A small-molecule ligand and the protein it binds are described below.
Small molecule (SMILES): CC(C)(C#Cc1ccc(-c2ccc(Cl)c3c(NS(C)(=O)=O)nn(CC(F)(F)F)c23)c([C@H](Cc2cc(F)cc(F)c2)NC(=O)Cn2nc(C(F)(F)F)c3c2CCCC3)n1)S(C)(=O)=O

Binding-site contacts:
Ligand atom F58 contacts residue LYS182 of chain 2.A at 3.0 Å.
Ligand atom O23 contacts residue LYS70 of chain 3.B at 3.1 Å (salt-bridge).
Ligand atom CL27 contacts residue ILE73 of chain 3.B at 3.5 Å.
Ligand atom C39 contacts residue LYS70 of chain 3.B at 3.4 Å.
Ligand atom O24 contacts residue ASN74 of chain 3.B at 2.8 Å (h-bond).
Ligand atom C01 contacts residue ASN57 of chain 3.B at 3.5 Å.
Ligand atom CL27 contacts residue ASN74 of chain 3.B at 3.0 Å.
Ligand atom C38 contacts residue MET66 of chain 3.B at 3.2 Å (hydrophobic).
Ligand atom O62 contacts residue ILE37 of chain 2.A at 3.3 Å.
Ligand atom F57 contacts residue TYR169 of chain 2.A at 3.3 Å.
Ligand atom F58 contacts residue ARG173 of chain 2.A at 3.5 Å.
Ligand atom O44 contacts residue LYS70 of chain 3.B at 3.2 Å (salt-bridge).
Ligand atom C35 contacts residue ASN57 of chain 3.B at 3.2 Å.
Ligand atom C52 contacts residue GLN63 of chain 3.B at 3.3 Å.
Ligand atom F57 contacts residue ARG173 of chain 2.A at 3.3 Å.
Ligand atom C29 contacts residue TYR130 of chain 3.B at 3.3 Å (hydrophobic).
Ligand atom C05 contacts residue ASN57 of chain 3.B at 3.0 Å.
Ligand atom C53 contacts residue GLN67 of chain 3.B at 3.2 Å.
Ligand atom N42 contacts residue ASN57 of chain 3.B at 2.5 Å (h-bond).
Ligand atom F16 contacts residue THR107 of chain 3.B at 3.4 Å.
Ligand atom F37 contacts residue MET66 of chain 3.B at 3.1 Å.
Ligand atom N31 contacts residue ASN57 of chain 3.B at 2.8 Å (h-bond).
Ligand atom C29 contacts residue ASN53 of chain 3.B at 3.2 Å.
Ligand atom F37 contacts residue LEU56 of chain 3.B at 3.3 Å.
Ligand atom C33 contacts residue ASN53 of chain 3.B at 3.4 Å.
Ligand atom F40 contacts residue ILE73 of chain 3.B at 3.4 Å.
Ligand atom C52 contacts residue MET66 of chain 3.B at 3.5 Å (hydrophobic).
Ligand atom F40 contacts residue LEU69 of chain 3.B at 3.3 Å.
Ligand atom F40 contacts residue LYS70 of chain 3.B at 3.0 Å.
Ligand atom C33 contacts residue ASN57 of chain 3.B at 3.3 Å.
Ligand atom C11 contacts residue THR107 of chain 3.B at 3.5 Å.
Ligand atom C54 contacts residue GLN67 of chain 3.B at 3.3 Å.
Ligand atom F17 contacts residue GLN179 of chain 2.A at 3.0 Å.
Ligand atom O23 contacts residue GLN179 of chain 2.A at 2.4 Å (h-bond).
Ligand atom C06 contacts residue ASN57 of chain 3.B at 3.3 Å.
Ligand atom C28 contacts residue TYR130 of chain 3.B at 3.2 Å (hydrophobic).
Ligand atom C10 contacts residue THR107 of chain 3.B at 3.5 Å.
Ligand atom C32 contacts residue ASN57 of chain 3.B at 3.4 Å.
Ligand atom C04 contacts residue ASN57 of chain 3.B at 3.2 Å.
Ligand atom C08 contacts residue ASN53 of chain 3.B at 3.5 Å.

Sequence of chain 2.A:
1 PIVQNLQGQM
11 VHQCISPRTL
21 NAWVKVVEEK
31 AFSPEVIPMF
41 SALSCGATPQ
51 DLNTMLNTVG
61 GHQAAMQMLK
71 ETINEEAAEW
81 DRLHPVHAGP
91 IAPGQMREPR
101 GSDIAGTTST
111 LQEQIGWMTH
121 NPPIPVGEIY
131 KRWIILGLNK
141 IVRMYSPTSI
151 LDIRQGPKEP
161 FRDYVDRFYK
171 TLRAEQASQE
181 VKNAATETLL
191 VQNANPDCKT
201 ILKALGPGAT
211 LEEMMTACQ

Sequence of chain 3.B:
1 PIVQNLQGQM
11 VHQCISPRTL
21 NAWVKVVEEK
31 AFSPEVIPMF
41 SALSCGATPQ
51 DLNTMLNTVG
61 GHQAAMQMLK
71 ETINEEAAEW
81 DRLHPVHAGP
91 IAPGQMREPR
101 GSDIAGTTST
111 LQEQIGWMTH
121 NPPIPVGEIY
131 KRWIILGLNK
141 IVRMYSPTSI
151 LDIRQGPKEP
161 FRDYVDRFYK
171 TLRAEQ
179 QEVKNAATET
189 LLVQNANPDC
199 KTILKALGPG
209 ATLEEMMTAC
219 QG